Sequence of chain 1.A:
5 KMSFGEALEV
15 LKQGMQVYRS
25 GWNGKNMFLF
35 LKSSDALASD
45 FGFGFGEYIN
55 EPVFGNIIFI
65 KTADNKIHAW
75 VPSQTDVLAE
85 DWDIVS

Sequence of chain 2.B:
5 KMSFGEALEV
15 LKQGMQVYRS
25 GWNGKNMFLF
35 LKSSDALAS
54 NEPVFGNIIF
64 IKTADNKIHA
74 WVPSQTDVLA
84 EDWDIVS

Binding-site contacts:
Ligand atom C19 contacts residue VAL75 of chain 2.B at 3.4 Å (hydrophobic).
Ligand atom N03 contacts residue HIS72 of chain 1.A at 3.7 Å.
Ligand atom O27 contacts residue GLY28 of chain 1.A at 2.4 Å (h-bond).
Ligand atom P26 contacts residue ASN27 of chain 1.A at 3.8 Å.
Ligand atom O30 contacts residue GLY28 of chain 2.B at 2.9 Å (h-bond).
Ligand atom C02 contacts residue THR79 of chain 2.B at 3.7 Å.
Ligand atom O35 contacts residue MET31 of chain 1.A at 3.9 Å.
Ligand atom O20 contacts residue VAL75 of chain 2.B at 2.6 Å (h-bond).
Ligand atom O18 contacts residue TRP74 of chain 2.B at 2.9 Å (h-bond).
Ligand atom C32 contacts residue TRP26 of chain 2.B at 3.5 Å (hydrophobic).
Ligand atom O30 contacts residue TRP26 of chain 2.B at 3.8 Å.
Ligand atom O20 contacts residue TRP74 of chain 2.B at 3.6 Å.
Ligand atom O22 contacts residue TRP74 of chain 1.A at 3.7 Å.
Ligand atom O22 contacts residue ASP80 of chain 1.A at 2.6 Å (salt-bridge).
Ligand atom C21 contacts residue ASP80 of chain 1.A at 3.6 Å.
Ligand atom O33 contacts residue ASN27 of chain 1.A at 3.3 Å (h-bond).
Ligand atom O27 contacts residue ASN27 of chain 2.B at 3.4 Å (h-bond).
Ligand atom N03 contacts residue THR66 of chain 1.A at 3.7 Å.
Ligand atom P26 contacts residue GLY28 of chain 1.A at 3.8 Å.
Ligand atom P29 contacts residue ASN27 of chain 1.A at 3.8 Å.
Ligand atom O34 contacts residue ASN27 of chain 1.A at 3.1 Å (h-bond).
Ligand atom O27 contacts residue ASN27 of chain 1.A at 3.0 Å (h-bond).
Ligand atom N01 contacts residue THR66 of chain 1.A at 3.8 Å.
Ligand atom O22 contacts residue SER77 of chain 1.A at 3.8 Å.
Ligand atom C07 contacts residue THR66 of chain 1.A at 3.6 Å.
Ligand atom C02 contacts residue THR66 of chain 1.A at 3.4 Å.
Ligand atom O30 contacts residue ASN27 of chain 1.A at 3.4 Å (h-bond).
Ligand atom O30 contacts residue MET31 of chain 2.B at 3.0 Å.
Ligand atom O27 contacts residue MET31 of chain 1.A at 3.7 Å.
Ligand atom O30 contacts residue ASN27 of chain 2.B at 3.3 Å (h-bond).
Ligand atom O18 contacts residue TRP26 of chain 2.B at 3.8 Å.
Ligand atom N01 contacts residue THR79 of chain 2.B at 3.8 Å.
Ligand atom C24 contacts residue TRP26 of chain 1.A at 3.5 Å (hydrophobic).
Ligand atom C23 contacts residue TRP26 of chain 1.A at 3.8 Å (hydrophobic).
Ligand atom C19 contacts residue ASP80 of chain 2.B at 3.8 Å.
Ligand atom N03 contacts residue THR79 of chain 2.B at 2.9 Å (h-bond).
Ligand atom C04 contacts residue THR79 of chain 2.B at 3.6 Å.
Ligand atom C17 contacts residue ASP80 of chain 2.B at 3.1 Å.
Ligand atom O28 contacts residue ASN27 of chain 2.B at 3.5 Å (h-bond).
Ligand atom O18 contacts residue ASP80 of chain 2.B at 2.5 Å (salt-bridge).

This protein binds this small molecule.
Small molecule (SMILES): Nc1ncnc2c1ncn2[C@@H]1O[C@@H]2COP(=O)(O)OP(=O)(O)OC[C@H]3O[C@@H](O[C@@H]1[C@@H]2O)[C@H](O)[C@@H]3O